Binding-site contacts:
Ligand atom O18 contacts residue TRP91 of chain 1.B at 3.5 Å.
Ligand atom C24 contacts residue GLU61 of chain 1.B at 3.1 Å.
Ligand atom F36 contacts residue HIS134 of chain 1.B at 3.4 Å.
Ligand atom N7 contacts residue PHE155 of chain 1.B at 3.9 Å.
Ligand atom C17 contacts residue ALA41 of chain 1.B at 3.8 Å (hydrophobic).
Ligand atom C25 contacts residue ASP154 of chain 1.B at 3.7 Å.
Ligand atom N2 contacts residue PHE155 of chain 1.B at 3.4 Å.
Ligand atom C12 contacts residue THR89 of chain 1.B at 3.5 Å.
Ligand atom F30 contacts residue GLY153 of chain 1.B at 3.8 Å.
Ligand atom C24 contacts residue ASP154 of chain 1.B at 3.5 Å.
Ligand atom C4 contacts residue VAL31 of chain 1.B at 3.8 Å (hydrophobic).
Ligand atom C19 contacts residue CYS92 of chain 1.B at 3.5 Å (hydrophobic).
Ligand atom C16 contacts residue GLN90 of chain 1.B at 3.8 Å.
Ligand atom C11 contacts residue THR89 of chain 1.B at 3.8 Å.
Ligand atom C17 contacts residue TRP91 of chain 1.B at 3.5 Å (hydrophobic).
Ligand atom C1 contacts residue PHE155 of chain 1.B at 3.5 Å (hydrophobic).
Ligand atom C17 contacts residue CYS92 of chain 1.B at 3.0 Å (hydrophobic).
Ligand atom O18 contacts residue CYS92 of chain 1.B at 2.8 Å (h-bond).
Ligand atom C13 contacts residue LYS43 of chain 1.B at 3.9 Å.
Ligand atom O23 contacts residue GLY153 of chain 1.B at 3.7 Å.
Ligand atom C14 contacts residue VAL42 of chain 1.B at 3.8 Å (hydrophobic).
Ligand atom C3 contacts residue PHE155 of chain 1.B at 3.7 Å (hydrophobic).
Ligand atom C14 contacts residue THR89 of chain 1.B at 3.8 Å.
Ligand atom C17 contacts residue GLN90 of chain 1.B at 3.6 Å.
Ligand atom C25 contacts residue GLU61 of chain 1.B at 3.7 Å.
Ligand atom C21 contacts residue ASP154 of chain 1.B at 3.5 Å.
Ligand atom C22 contacts residue ASP154 of chain 1.B at 3.5 Å.
Ligand atom O23 contacts residue ASP154 of chain 1.B at 3.1 Å (salt-bridge).
Ligand atom C28 contacts residue LEU65 of chain 1.B at 3.7 Å (hydrophobic).
Ligand atom O23 contacts residue LEU74 of chain 1.B at 3.7 Å.
Ligand atom C11 contacts residue ILE87 of chain 1.B at 3.6 Å (hydrophobic).
Ligand atom C34 contacts residue PHE155 of chain 1.B at 3.8 Å (hydrophobic).
Ligand atom O31 contacts residue LEU157 of chain 1.B at 3.8 Å.
Ligand atom C14 contacts residue ALA41 of chain 1.B at 3.4 Å (hydrophobic).
Ligand atom C12 contacts residue ILE87 of chain 1.B at 3.6 Å (hydrophobic).
Ligand atom C14 contacts residue LYS43 of chain 1.B at 3.6 Å.
Ligand atom C16 contacts residue ALA41 of chain 1.B at 3.7 Å (hydrophobic).
Ligand atom C10 contacts residue LYS43 of chain 1.B at 3.8 Å.
Ligand atom C28 contacts residue ASP154 of chain 1.B at 3.5 Å.
Ligand atom O31 contacts residue PHE155 of chain 1.B at 3.5 Å (h-bond).

The small molecule below binds the protein below.
Small molecule (SMILES): Cc1ccc(NC(=O)c2ccnc(C(F)(F)F)c2)cc1-c1cc(OCCO)nc(N2CCOCC2)c1

Sequence of chain 1.B:
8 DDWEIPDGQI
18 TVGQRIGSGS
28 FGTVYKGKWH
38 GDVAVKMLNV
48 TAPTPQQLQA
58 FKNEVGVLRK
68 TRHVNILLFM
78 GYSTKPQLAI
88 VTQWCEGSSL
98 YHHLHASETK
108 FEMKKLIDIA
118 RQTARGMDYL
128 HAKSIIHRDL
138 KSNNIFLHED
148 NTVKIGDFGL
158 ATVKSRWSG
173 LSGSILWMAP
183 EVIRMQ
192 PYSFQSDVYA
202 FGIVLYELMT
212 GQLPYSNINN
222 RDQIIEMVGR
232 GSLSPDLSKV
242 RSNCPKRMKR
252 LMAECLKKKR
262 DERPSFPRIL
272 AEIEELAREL